Sequence of chain 1.F:
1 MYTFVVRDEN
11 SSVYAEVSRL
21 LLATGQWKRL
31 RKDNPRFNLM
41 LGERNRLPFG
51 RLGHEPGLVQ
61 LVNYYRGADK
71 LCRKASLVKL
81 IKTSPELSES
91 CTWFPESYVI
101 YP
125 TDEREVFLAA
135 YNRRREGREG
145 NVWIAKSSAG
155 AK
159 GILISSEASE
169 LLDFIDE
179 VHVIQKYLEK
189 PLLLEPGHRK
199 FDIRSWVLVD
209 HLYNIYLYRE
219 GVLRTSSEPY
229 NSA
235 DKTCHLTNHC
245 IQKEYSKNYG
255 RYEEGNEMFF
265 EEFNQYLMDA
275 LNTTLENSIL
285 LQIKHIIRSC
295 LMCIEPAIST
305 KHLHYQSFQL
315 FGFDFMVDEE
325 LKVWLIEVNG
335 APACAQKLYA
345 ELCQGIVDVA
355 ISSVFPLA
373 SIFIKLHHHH

This small molecule binds to this protein.
Small molecule (SMILES): Nc1ncnc2c1ncn2[C@@H]1O[C@H](CO[P](=O)(O)O[P](=O)(O)CP(=O)(O)O)[C@@H](O)[C@H]1O

Binding-site contacts:
Ligand atom O3' contacts residue ASN242 of chain 1.F at 3.6 Å (h-bond).
Ligand atom O1G contacts residue ARG222 of chain 1.F at 3.2 Å (salt-bridge).
Ligand atom C2 contacts residue TYR185 of chain 1.F at 3.5 Å (hydrophobic).
Ligand atom O1A contacts residue ILE330 of chain 1.F at 3.6 Å.
Ligand atom PB contacts residue MG1 of chain 1.W at 3.7 Å.
Ligand atom O2B contacts residue ASN242 of chain 1.F at 3.5 Å (h-bond).
Ligand atom C3B contacts residue ASN242 of chain 1.F at 3.7 Å.
Ligand atom N1 contacts residue TYR185 of chain 1.F at 3.6 Å.
Ligand atom O1G contacts residue ASP318 of chain 1.F at 3.5 Å (salt-bridge).
Ligand atom C6 contacts residue GLN183 of chain 1.F at 3.7 Å.
Ligand atom N7 contacts residue GLN183 of chain 1.F at 3.3 Å (h-bond).
Ligand atom O1B contacts residue LYS74 of chain 1.F at 3.0 Å (salt-bridge).
Ligand atom N7 contacts residue LYS150 of chain 1.F at 3.3 Å (salt-bridge).
Ligand atom O3' contacts residue THR241 of chain 1.F at 3.0 Å (h-bond).
Ligand atom O1B contacts residue GLU331 of chain 1.F at 3.0 Å (salt-bridge).
Ligand atom O3G contacts residue MG1 of chain 1.W at 2.1 Å.
Ligand atom N3 contacts residue LYS198 of chain 1.F at 3.0 Å (salt-bridge).
Ligand atom O2G contacts residue GLU331 of chain 1.F at 3.5 Å.
Ligand atom PG contacts residue ASN333 of chain 1.F at 3.6 Å.
Ligand atom N1 contacts residue LEU186 of chain 1.F at 2.9 Å (h-bond).
Ligand atom O2' contacts residue THR241 of chain 1.F at 2.9 Å (h-bond).
Ligand atom O3G contacts residue ASN333 of chain 1.F at 2.4 Å (h-bond).
Ligand atom N3 contacts residue TYR185 of chain 1.F at 3.5 Å.
Ligand atom O2A contacts residue LYS74 of chain 1.F at 3.5 Å.
Ligand atom PG contacts residue ASP318 of chain 1.F at 3.6 Å.
Ligand atom O2G contacts residue ASP318 of chain 1.F at 2.7 Å (salt-bridge).
Ligand atom N6 contacts residue GLN183 of chain 1.F at 2.8 Å (h-bond).
Ligand atom C2 contacts residue LYS198 of chain 1.F at 3.6 Å.
Ligand atom O1G contacts residue ASN333 of chain 1.F at 3.7 Å.
Ligand atom O1G contacts residue ARG202 of chain 1.F at 3.1 Å (salt-bridge).
Ligand atom O2A contacts residue LYS150 of chain 1.F at 3.5 Å.
Ligand atom C2 contacts residue LEU186 of chain 1.F at 3.4 Å (hydrophobic).
Ligand atom O1B contacts residue MG1 of chain 1.W at 2.5 Å.
Ligand atom O3G contacts residue GLU331 of chain 1.F at 3.2 Å (salt-bridge).
Ligand atom O2G contacts residue ASN333 of chain 1.F at 3.7 Å.
Ligand atom N6 contacts residue LYS184 of chain 1.F at 3.0 Å (salt-bridge).
Ligand atom C5' contacts residue ASN242 of chain 1.F at 3.3 Å.
Ligand atom O1A contacts residue GLU331 of chain 1.F at 3.7 Å.
Ligand atom PG contacts residue MG1 of chain 1.W at 3.3 Å.
Ligand atom C4' contacts residue ASN242 of chain 1.F at 3.3 Å.